Sequence of chain 1.C:
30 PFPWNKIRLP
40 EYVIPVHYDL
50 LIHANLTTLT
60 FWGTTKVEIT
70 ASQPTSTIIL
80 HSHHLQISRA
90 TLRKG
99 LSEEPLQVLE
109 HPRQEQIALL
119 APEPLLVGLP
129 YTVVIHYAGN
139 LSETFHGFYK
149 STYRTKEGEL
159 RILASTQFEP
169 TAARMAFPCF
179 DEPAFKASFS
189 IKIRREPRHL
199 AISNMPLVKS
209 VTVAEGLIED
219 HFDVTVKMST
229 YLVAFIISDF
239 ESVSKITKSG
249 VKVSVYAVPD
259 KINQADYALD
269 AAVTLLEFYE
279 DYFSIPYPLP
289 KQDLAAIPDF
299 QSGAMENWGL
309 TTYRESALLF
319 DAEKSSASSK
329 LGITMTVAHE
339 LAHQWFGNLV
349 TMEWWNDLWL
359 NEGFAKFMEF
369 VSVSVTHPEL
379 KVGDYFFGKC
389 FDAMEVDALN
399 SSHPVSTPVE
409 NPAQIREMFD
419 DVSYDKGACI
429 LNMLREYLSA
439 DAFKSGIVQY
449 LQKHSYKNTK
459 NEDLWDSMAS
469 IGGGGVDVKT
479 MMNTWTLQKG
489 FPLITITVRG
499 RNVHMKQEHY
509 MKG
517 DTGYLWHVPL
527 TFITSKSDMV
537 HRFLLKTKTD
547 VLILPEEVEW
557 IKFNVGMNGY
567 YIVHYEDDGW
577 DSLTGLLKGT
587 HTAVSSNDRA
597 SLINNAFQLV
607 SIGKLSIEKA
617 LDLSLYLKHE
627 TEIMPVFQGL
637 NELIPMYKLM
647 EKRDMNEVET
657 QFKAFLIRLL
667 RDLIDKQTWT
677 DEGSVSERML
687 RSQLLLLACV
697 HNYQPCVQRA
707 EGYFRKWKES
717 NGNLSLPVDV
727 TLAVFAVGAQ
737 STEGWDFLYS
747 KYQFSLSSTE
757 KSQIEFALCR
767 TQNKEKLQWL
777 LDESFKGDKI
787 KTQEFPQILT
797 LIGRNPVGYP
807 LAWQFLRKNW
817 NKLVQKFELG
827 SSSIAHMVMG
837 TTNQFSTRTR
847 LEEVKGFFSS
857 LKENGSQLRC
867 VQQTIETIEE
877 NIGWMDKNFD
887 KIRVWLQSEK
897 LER

A small-molecule ligand and the protein it binds are described below.
Small molecule (SMILES): CC(C)C[C@H](CP(=O)(O)[C@@H](N)CCc1ccccc1)C(=O)N[C@@H](Cc1c[nH]c2ccccc12)C(N)=O

Binding-site contacts:
Ligand atom N1 contacts residue GLU167 of chain 1.C at 2.7 Å (salt-bridge).
Ligand atom C11 contacts residue ALA302 of chain 1.C at 3.1 Å (hydrophobic).
Ligand atom C26 contacts residue SER829 of chain 1.C at 3.5 Å.
Ligand atom O1 contacts residue ZN1 of chain 1.VC at 2.5 Å.
Ligand atom C27 contacts residue SER828 of chain 1.C at 3.7 Å.
Ligand atom C15 contacts residue HIS337 of chain 1.C at 3.5 Å.
Ligand atom P1 contacts residue ZN1 of chain 1.VC at 3.0 Å.
Ligand atom C2 contacts residue SER300 of chain 1.C at 3.7 Å.
Ligand atom N2 contacts residue TYR422 of chain 1.C at 3.8 Å.
Ligand atom P1 contacts residue TYR422 of chain 1.C at 3.8 Å.
Ligand atom C3 contacts residue SER300 of chain 1.C at 2.9 Å.
Ligand atom C21 contacts residue TYR422 of chain 1.C at 3.4 Å (hydrophobic).
Ligand atom C13 contacts residue GLU338 of chain 1.C at 3.4 Å.
Ligand atom O1 contacts residue GLU304 of chain 1.C at 2.9 Å (salt-bridge).
Ligand atom C25 contacts residue SER828 of chain 1.C at 3.6 Å.
Ligand atom C7 contacts residue PHE417 of chain 1.C at 3.5 Å (hydrophobic).
Ligand atom C13 contacts residue ALA302 of chain 1.C at 3.8 Å (hydrophobic).
Ligand atom C1 contacts residue GLU167 of chain 1.C at 3.6 Å.
Ligand atom C15 contacts residue GLU367 of chain 1.C at 3.8 Å.
Ligand atom C26 contacts residue SER828 of chain 1.C at 3.8 Å.
Ligand atom O2 contacts residue HIS337 of chain 1.C at 3.8 Å.
Ligand atom O2 contacts residue TYR422 of chain 1.C at 2.3 Å (h-bond).
Ligand atom O3 contacts residue GLY301 of chain 1.C at 2.7 Å (h-bond).
Ligand atom N1 contacts residue MET303 of chain 1.C at 3.1 Å (h-bond).
Ligand atom O1 contacts residue HIS341 of chain 1.C at 3.6 Å.
Ligand atom O1 contacts residue HIS337 of chain 1.C at 3.4 Å (h-bond).
Ligand atom O1 contacts residue GLU338 of chain 1.C at 3.1 Å (salt-bridge).
Ligand atom N3 contacts residue TYR422 of chain 1.C at 3.8 Å.
Ligand atom C6 contacts residue PHE417 of chain 1.C at 3.6 Å (hydrophobic).
Ligand atom C3 contacts residue GLN165 of chain 1.C at 3.6 Å.
Ligand atom O2 contacts residue ZN1 of chain 1.VC at 2.5 Å.
Ligand atom C9 contacts residue ALA302 of chain 1.C at 3.4 Å (hydrophobic).
Ligand atom N1 contacts residue GLU304 of chain 1.C at 2.9 Å (salt-bridge).
Ligand atom C23 contacts residue SER828 of chain 1.C at 3.6 Å.
Ligand atom P1 contacts residue ALA302 of chain 1.C at 3.7 Å.
Ligand atom O2 contacts residue GLU360 of chain 1.C at 3.0 Å (salt-bridge).
Ligand atom C22 contacts residue SER828 of chain 1.C at 3.8 Å.
Ligand atom C16 contacts residue THR334 of chain 1.C at 3.4 Å.
Ligand atom C4 contacts residue SER300 of chain 1.C at 3.5 Å.
Ligand atom C15 contacts residue LYS364 of chain 1.C at 3.7 Å.